Binding-site contacts:
Ligand atom C3 contacts residue TYR185 of chain 1.E at 3.5 Å (hydrophobic).
Ligand atom C7 contacts residue MET114 of chain 1.A at 3.5 Å (hydrophobic).
Ligand atom C11 contacts residue TYR192 of chain 1.E at 3.0 Å (hydrophobic).
Ligand atom N2 contacts residue MET114 of chain 1.A at 3.4 Å.
Ligand atom C6 contacts residue THR144 of chain 1.E at 3.8 Å.
Ligand atom O1 contacts residue ARG104 of chain 1.A at 3.8 Å.
Ligand atom C5 contacts residue MET114 of chain 1.A at 3.7 Å (hydrophobic).
Ligand atom C8 contacts residue MET114 of chain 1.A at 3.3 Å (hydrophobic).
Ligand atom N2 contacts residue TRP143 of chain 1.E at 3.4 Å (h-bond).
Ligand atom BR1 contacts residue LEU112 of chain 1.A at 3.2 Å.
Ligand atom BR1 contacts residue ARG104 of chain 1.A at 3.5 Å.
Ligand atom O1 contacts residue LEU112 of chain 1.A at 3.4 Å.
Ligand atom N3 contacts residue MET114 of chain 1.A at 3.5 Å.
Ligand atom N1 contacts residue TRP143 of chain 1.E at 2.9 Å (h-bond).
Ligand atom N1 contacts residue TYR89 of chain 1.E at 2.6 Å (h-bond).
Ligand atom C2 contacts residue TRP53 of chain 1.A at 3.7 Å (hydrophobic).
Ligand atom C11 contacts residue CYS188 of chain 1.E at 3.7 Å (hydrophobic).
Ligand atom C9 contacts residue MET114 of chain 1.A at 3.8 Å (hydrophobic).
Ligand atom C8 contacts residue TRP143 of chain 1.E at 3.3 Å (hydrophobic).
Ligand atom C5 contacts residue CYS187 of chain 1.E at 3.9 Å (hydrophobic).
Ligand atom N3 contacts residue THR144 of chain 1.E at 3.8 Å.
Ligand atom BR1 contacts residue LEU102 of chain 1.A at 3.9 Å.
Ligand atom C3 contacts residue TYR192 of chain 1.E at 3.6 Å (hydrophobic).
Ligand atom C3 contacts residue TRP143 of chain 1.E at 3.7 Å (hydrophobic).
Ligand atom C6 contacts residue LEU112 of chain 1.A at 3.9 Å (hydrophobic).
Ligand atom C7 contacts residue TRP143 of chain 1.E at 3.5 Å (hydrophobic).
Ligand atom C12 contacts residue ARG104 of chain 1.A at 3.9 Å.
Ligand atom C4 contacts residue TYR185 of chain 1.E at 3.9 Å (hydrophobic).
Ligand atom C1 contacts residue TRP143 of chain 1.E at 3.4 Å (hydrophobic).
Ligand atom C12 contacts residue LEU112 of chain 1.A at 3.8 Å (hydrophobic).
Ligand atom C2 contacts residue TYR89 of chain 1.E at 3.3 Å (hydrophobic).
Ligand atom C4 contacts residue TRP143 of chain 1.E at 3.8 Å (hydrophobic).
Ligand atom C9 contacts residue TRP143 of chain 1.E at 3.7 Å (hydrophobic).
Ligand atom N1 contacts residue SER142 of chain 1.E at 3.8 Å.
Ligand atom C4 contacts residue TYR192 of chain 1.E at 3.7 Å (hydrophobic).
Ligand atom C3 contacts residue TYR89 of chain 1.E at 3.1 Å (hydrophobic).
Ligand atom C12 contacts residue TYR192 of chain 1.E at 3.4 Å (hydrophobic).
Ligand atom C2 contacts residue TRP143 of chain 1.E at 3.5 Å (hydrophobic).
Ligand atom C10 contacts residue LEU112 of chain 1.A at 3.6 Å (hydrophobic).
Ligand atom C11 contacts residue LEU112 of chain 1.A at 3.8 Å (hydrophobic).

Sequence of chain 1.A:
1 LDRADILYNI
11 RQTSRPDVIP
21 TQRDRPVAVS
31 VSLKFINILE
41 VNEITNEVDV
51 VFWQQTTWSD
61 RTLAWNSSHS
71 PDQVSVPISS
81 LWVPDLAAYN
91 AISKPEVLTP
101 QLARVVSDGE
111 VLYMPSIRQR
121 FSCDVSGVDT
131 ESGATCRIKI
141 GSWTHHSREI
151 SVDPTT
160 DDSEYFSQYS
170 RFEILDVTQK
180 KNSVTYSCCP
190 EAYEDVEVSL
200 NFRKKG

Sequence of chain 1.E:
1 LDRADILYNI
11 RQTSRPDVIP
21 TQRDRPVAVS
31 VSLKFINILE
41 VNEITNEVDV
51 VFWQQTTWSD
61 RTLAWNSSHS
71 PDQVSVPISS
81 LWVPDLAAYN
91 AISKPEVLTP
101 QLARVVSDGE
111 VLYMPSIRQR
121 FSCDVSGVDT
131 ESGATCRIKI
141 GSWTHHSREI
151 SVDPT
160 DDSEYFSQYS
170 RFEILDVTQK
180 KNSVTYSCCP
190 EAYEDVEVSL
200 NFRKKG

This small molecule binds to this protein.
Small molecule (SMILES): CCOc1cc(N2CCCNCC2)cnc1Br